The small molecule below binds the protein below.
Small molecule (SMILES): Nc1nc2c(ncn2[C@@H]2O[C@H](CO[P](=O)(O)O[P](=O)(O)NP(=O)(O)O)[C@@H](O)[C@H]2O)c(=O)[nH]1

Binding-site contacts:
Ligand atom PG contacts residue MG1 of chain 1.D at 3.0 Å.
Ligand atom N1 contacts residue ASP119 of chain 1.B at 2.7 Å (salt-bridge).
Ligand atom O6 contacts residue SER147 of chain 1.B at 3.4 Å.
Ligand atom O2' contacts residue GLU30 of chain 1.B at 3.0 Å (salt-bridge).
Ligand atom O2B contacts residue GLY15 of chain 1.B at 2.9 Å (h-bond).
Ligand atom N3B contacts residue GLY13 of chain 1.B at 3.3 Å (h-bond).
Ligand atom C5' contacts residue TYR32 of chain 1.B at 3.2 Å (hydrophobic).
Ligand atom O3G contacts residue PRO34 of chain 1.B at 3.3 Å.
Ligand atom O2B contacts residue VAL14 of chain 1.B at 3.2 Å (h-bond).
Ligand atom N3B contacts residue TYR32 of chain 1.B at 3.5 Å.
Ligand atom C3' contacts residue GLU30 of chain 1.B at 3.4 Å.
Ligand atom O1G contacts residue MG1 of chain 1.D at 2.0 Å.
Ligand atom O1B contacts residue SER17 of chain 1.B at 2.7 Å (h-bond).
Ligand atom C2' contacts residue VAL29 of chain 1.B at 3.5 Å (hydrophobic).
Ligand atom O2' contacts residue PHE28 of chain 1.B at 3.4 Å.
Ligand atom O2G contacts residue LYS16 of chain 1.B at 2.6 Å (salt-bridge).
Ligand atom PB contacts residue MG1 of chain 1.D at 2.9 Å.
Ligand atom O2A contacts residue TYR32 of chain 1.B at 3.3 Å.
Ligand atom O2G contacts residue GLY60 of chain 1.B at 2.7 Å (h-bond).
Ligand atom O1B contacts residue MG1 of chain 1.D at 1.8 Å.
Ligand atom O3A contacts residue GLY15 of chain 1.B at 3.1 Å (h-bond).
Ligand atom O2B contacts residue LYS16 of chain 1.B at 2.8 Å (salt-bridge).
Ligand atom O1B contacts residue LYS16 of chain 1.B at 3.5 Å (salt-bridge).
Ligand atom N3B contacts residue MG1 of chain 1.D at 3.0 Å.
Ligand atom C8 contacts residue ALA18 of chain 1.B at 3.4 Å (hydrophobic).
Ligand atom O6 contacts residue ASN116 of chain 1.B at 3.4 Å (h-bond).
Ligand atom N2 contacts residue ASP119 of chain 1.B at 2.5 Å (salt-bridge).
Ligand atom O3' contacts residue GLU30 of chain 1.B at 2.7 Å (salt-bridge).
Ligand atom O4' contacts residue LYS117 of chain 1.B at 3.0 Å (salt-bridge).
Ligand atom N7 contacts residue ASN116 of chain 1.B at 3.2 Å (h-bond).
Ligand atom O3G contacts residue TYR32 of chain 1.B at 3.2 Å (h-bond).
Ligand atom C2 contacts residue ASP119 of chain 1.B at 3.4 Å.
Ligand atom O1A contacts residue ALA18 of chain 1.B at 2.8 Å (h-bond).
Ligand atom O6 contacts residue ALA148 of chain 1.B at 2.7 Å (h-bond).
Ligand atom O1G contacts residue THR35 of chain 1.B at 3.0 Å (h-bond).
Ligand atom O2' contacts residue VAL29 of chain 1.B at 2.6 Å (h-bond).
Ligand atom N2 contacts residue LEU120 of chain 1.B at 3.5 Å.
Ligand atom O1A contacts residue GLY15 of chain 1.B at 3.2 Å.
Ligand atom O6 contacts residue ASP119 of chain 1.B at 3.4 Å (salt-bridge).
Ligand atom O1A contacts residue SER17 of chain 1.B at 3.3 Å (h-bond).

Sequence of chain 1.B:
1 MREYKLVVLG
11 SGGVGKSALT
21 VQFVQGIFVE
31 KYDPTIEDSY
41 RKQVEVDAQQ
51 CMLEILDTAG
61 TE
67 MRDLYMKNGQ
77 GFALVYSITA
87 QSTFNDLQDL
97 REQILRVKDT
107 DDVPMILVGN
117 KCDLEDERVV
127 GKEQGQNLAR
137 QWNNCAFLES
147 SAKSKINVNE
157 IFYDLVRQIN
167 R